Binding-site contacts:
Ligand atom CA contacts residue CYS621 of chain 18.Q at 3.7 Å (hydrophobic).
Ligand atom CE1 contacts residue LEU620 of chain 18.Q at 3.5 Å (hydrophobic).
Ligand atom CD contacts residue ASP897 of chain 18.Q at 3.5 Å.
Ligand atom CG contacts residue ASN617 of chain 18.Q at 4.1 Å.
Ligand atom CD2 contacts residue GLU894 of chain 18.Q at 3.7 Å.
Ligand atom NE2 contacts residue GLU894 of chain 18.Q at 4.1 Å.
Ligand atom O contacts residue ARG845 of chain 18.Q at 3.8 Å.
Ligand atom O contacts residue TYR619 of chain 18.Q at 2.6 Å.
Ligand atom CD contacts residue ARG46 of chain 18.S at 4.1 Å.
Ligand atom CA contacts residue TYR619 of chain 18.Q at 3.9 Å (hydrophobic).
Ligand atom CD contacts residue PHE896 of chain 18.Q at 4.1 Å (hydrophobic).
Ligand atom N contacts residue ARG649 of chain 18.Q at 4.1 Å.
Ligand atom CD2 contacts residue ARG845 of chain 18.Q at 3.5 Å.
Ligand atom N contacts residue ASN617 of chain 18.Q at 3.6 Å.
Ligand atom CB contacts residue ARG649 of chain 18.Q at 3.6 Å.
Ligand atom ND1 contacts residue LEU620 of chain 18.Q at 3.0 Å.
Ligand atom CB contacts residue TYR619 of chain 18.Q at 3.0 Å (hydrophobic).
Ligand atom CB contacts residue ARG649 of chain 18.Q at 4.1 Å.
Ligand atom CG contacts residue GLU894 of chain 18.Q at 3.9 Å.
Ligand atom N contacts residue TYR619 of chain 18.Q at 3.5 Å (h-bond).
Ligand atom CG contacts residue ARG46 of chain 18.S at 3.9 Å.
Ligand atom CA contacts residue TYR619 of chain 18.Q at 3.8 Å (hydrophobic).
Ligand atom CD contacts residue ASN617 of chain 18.Q at 3.2 Å.
Ligand atom CA contacts residue ARG649 of chain 18.Q at 3.4 Å.
Ligand atom CE1 contacts residue MET843 of chain 18.Q at 3.6 Å (hydrophobic).
Ligand atom O contacts residue ALA857 of chain 18.Q at 4.0 Å.
Ligand atom CB contacts residue ALA857 of chain 18.Q at 3.9 Å (hydrophobic).
Ligand atom O contacts residue ARG649 of chain 18.Q at 3.9 Å.
Ligand atom CG contacts residue PHE896 of chain 18.Q at 3.0 Å (hydrophobic).
Ligand atom CB contacts residue TYR619 of chain 18.Q at 3.8 Å (hydrophobic).
Ligand atom CE1 contacts residue LEU348 of chain 18.Q at 3.9 Å (hydrophobic).
Ligand atom N contacts residue TYR619 of chain 18.Q at 3.6 Å.
Ligand atom CG contacts residue TYR619 of chain 18.Q at 3.8 Å (hydrophobic).
Ligand atom CD contacts residue CYS621 of chain 18.Q at 3.6 Å (hydrophobic).
Ligand atom CB contacts residue PHE896 of chain 18.Q at 3.3 Å (hydrophobic).
Ligand atom CB contacts residue GLU894 of chain 18.Q at 3.5 Å.
Ligand atom C contacts residue TYR619 of chain 18.Q at 3.1 Å (hydrophobic).
Ligand atom C contacts residue ARG845 of chain 18.Q at 3.6 Å.
Ligand atom N contacts residue ASP618 of chain 18.Q at 3.9 Å.
Ligand atom N contacts residue CYS621 of chain 18.Q at 2.9 Å (h-bond).

The protein below binds the small molecule below.
Small molecule (SMILES): NC(N)=NCCC[C@H](NC(=O)[C@@H]1CCCN1)C(=O)N[C@H](C=O)CC1=NC=NC1

Sequence of chain 18.Q:
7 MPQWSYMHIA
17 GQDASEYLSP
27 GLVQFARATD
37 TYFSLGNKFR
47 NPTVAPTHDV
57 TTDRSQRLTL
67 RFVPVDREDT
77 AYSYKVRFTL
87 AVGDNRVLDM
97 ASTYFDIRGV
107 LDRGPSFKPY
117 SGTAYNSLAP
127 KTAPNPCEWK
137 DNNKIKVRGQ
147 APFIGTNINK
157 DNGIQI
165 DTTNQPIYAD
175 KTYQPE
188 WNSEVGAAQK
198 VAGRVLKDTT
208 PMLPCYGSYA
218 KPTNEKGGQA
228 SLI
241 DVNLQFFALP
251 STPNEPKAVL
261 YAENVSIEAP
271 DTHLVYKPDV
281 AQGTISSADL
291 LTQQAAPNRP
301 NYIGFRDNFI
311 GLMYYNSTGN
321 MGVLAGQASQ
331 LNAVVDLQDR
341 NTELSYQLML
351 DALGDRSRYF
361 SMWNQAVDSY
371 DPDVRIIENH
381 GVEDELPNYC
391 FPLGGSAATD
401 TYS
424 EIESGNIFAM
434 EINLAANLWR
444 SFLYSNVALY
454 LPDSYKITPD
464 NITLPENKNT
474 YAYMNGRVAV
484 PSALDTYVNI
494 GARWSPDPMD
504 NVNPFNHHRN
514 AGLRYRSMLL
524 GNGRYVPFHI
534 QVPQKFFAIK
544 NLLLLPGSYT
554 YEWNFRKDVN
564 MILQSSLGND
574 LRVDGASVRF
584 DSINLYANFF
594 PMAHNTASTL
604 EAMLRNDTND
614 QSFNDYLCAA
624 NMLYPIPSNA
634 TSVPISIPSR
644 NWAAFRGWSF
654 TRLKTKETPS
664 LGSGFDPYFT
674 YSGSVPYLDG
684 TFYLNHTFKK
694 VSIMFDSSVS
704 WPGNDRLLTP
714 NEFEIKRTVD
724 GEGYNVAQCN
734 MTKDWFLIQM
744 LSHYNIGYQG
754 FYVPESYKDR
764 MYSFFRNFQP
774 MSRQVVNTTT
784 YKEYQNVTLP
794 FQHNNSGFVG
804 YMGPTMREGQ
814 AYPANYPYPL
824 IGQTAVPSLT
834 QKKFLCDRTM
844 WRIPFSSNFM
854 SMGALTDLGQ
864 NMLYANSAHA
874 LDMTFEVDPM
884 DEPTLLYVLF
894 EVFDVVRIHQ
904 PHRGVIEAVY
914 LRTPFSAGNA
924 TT

Sequence of chain 18.S:
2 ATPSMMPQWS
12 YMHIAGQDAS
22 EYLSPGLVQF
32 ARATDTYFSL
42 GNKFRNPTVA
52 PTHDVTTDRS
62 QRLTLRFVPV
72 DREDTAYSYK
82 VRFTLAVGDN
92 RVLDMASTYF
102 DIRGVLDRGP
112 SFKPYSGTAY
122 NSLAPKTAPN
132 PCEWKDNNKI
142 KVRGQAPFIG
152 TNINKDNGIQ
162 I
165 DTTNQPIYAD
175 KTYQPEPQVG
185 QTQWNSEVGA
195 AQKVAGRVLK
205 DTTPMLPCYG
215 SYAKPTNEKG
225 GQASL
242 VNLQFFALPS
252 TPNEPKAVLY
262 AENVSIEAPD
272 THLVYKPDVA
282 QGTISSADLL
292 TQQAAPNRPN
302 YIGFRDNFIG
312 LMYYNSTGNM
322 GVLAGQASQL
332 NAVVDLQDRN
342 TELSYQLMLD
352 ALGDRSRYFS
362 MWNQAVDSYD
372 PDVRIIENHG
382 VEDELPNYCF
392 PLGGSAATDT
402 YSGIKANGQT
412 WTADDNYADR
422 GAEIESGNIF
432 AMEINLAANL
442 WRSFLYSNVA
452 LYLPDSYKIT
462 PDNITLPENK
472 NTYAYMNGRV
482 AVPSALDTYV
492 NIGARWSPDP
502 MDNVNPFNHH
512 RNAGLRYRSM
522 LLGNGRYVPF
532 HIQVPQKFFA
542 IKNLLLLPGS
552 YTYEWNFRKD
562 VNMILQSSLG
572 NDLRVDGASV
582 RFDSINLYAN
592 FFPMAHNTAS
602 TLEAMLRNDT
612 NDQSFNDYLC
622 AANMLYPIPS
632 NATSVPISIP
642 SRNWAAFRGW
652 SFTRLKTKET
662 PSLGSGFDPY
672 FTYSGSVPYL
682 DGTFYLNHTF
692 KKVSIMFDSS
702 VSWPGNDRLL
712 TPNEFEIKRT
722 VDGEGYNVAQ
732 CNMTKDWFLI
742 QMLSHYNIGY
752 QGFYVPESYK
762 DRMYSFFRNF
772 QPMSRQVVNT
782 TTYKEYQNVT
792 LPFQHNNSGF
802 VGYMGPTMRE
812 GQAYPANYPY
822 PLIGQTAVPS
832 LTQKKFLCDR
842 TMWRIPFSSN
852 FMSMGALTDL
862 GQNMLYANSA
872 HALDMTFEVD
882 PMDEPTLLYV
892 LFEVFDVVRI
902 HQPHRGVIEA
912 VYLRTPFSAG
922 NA